This protein binds this small molecule.
Small molecule (SMILES): CC(=O)N[C@@H]1[C@@H](O)[C@H](O)[C@@H](CO)O[C@H]1O

Binding-site contacts:
Ligand atom C6 contacts residue ASN154 of chain 1.F at 4.3 Å.
Ligand atom N2 contacts residue ASN154 of chain 1.F at 2.8 Å (h-bond).
Ligand atom C3 contacts residue ASN154 of chain 1.F at 3.7 Å.
Ligand atom N2 contacts residue THR156 of chain 1.F at 4.4 Å.
Ligand atom C1 contacts residue THR156 of chain 1.F at 4.3 Å.
Ligand atom C2 contacts residue ASN154 of chain 1.F at 2.4 Å.
Ligand atom C8 contacts residue ASN154 of chain 1.F at 4.3 Å.
Ligand atom C1 contacts residue GLU150 of chain 1.F at 4.4 Å.
Ligand atom C4 contacts residue ASN154 of chain 1.F at 4.3 Å.
Ligand atom C7 contacts residue ASN154 of chain 1.F at 3.1 Å.
Ligand atom O5 contacts residue GLU150 of chain 1.F at 4.2 Å.
Ligand atom O6 contacts residue ASN154 of chain 1.F at 4.4 Å.
Ligand atom O5 contacts residue ASN154 of chain 1.F at 2.4 Å (h-bond).
Ligand atom C5 contacts residue ASN154 of chain 1.F at 3.7 Å.
Ligand atom C1 contacts residue ASN154 of chain 1.F at 1.5 Å.
Ligand atom O7 contacts residue ASN154 of chain 1.F at 3.0 Å (h-bond).
Ligand atom O6 contacts residue GLU150 of chain 1.F at 4.2 Å.

Sequence of chain 1.F:
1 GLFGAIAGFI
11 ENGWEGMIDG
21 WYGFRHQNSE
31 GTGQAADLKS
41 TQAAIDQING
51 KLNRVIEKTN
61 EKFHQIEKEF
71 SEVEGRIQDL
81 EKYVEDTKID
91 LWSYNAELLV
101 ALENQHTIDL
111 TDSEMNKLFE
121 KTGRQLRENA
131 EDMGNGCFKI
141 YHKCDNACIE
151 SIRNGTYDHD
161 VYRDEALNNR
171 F